A small-molecule ligand and the protein it binds are described below.
Small molecule (SMILES): CC(=O)N[C@@H]1[C@@H](O)[C@H](O)[C@@H](CO)O[C@H]1O

Sequence of chain 1.K:
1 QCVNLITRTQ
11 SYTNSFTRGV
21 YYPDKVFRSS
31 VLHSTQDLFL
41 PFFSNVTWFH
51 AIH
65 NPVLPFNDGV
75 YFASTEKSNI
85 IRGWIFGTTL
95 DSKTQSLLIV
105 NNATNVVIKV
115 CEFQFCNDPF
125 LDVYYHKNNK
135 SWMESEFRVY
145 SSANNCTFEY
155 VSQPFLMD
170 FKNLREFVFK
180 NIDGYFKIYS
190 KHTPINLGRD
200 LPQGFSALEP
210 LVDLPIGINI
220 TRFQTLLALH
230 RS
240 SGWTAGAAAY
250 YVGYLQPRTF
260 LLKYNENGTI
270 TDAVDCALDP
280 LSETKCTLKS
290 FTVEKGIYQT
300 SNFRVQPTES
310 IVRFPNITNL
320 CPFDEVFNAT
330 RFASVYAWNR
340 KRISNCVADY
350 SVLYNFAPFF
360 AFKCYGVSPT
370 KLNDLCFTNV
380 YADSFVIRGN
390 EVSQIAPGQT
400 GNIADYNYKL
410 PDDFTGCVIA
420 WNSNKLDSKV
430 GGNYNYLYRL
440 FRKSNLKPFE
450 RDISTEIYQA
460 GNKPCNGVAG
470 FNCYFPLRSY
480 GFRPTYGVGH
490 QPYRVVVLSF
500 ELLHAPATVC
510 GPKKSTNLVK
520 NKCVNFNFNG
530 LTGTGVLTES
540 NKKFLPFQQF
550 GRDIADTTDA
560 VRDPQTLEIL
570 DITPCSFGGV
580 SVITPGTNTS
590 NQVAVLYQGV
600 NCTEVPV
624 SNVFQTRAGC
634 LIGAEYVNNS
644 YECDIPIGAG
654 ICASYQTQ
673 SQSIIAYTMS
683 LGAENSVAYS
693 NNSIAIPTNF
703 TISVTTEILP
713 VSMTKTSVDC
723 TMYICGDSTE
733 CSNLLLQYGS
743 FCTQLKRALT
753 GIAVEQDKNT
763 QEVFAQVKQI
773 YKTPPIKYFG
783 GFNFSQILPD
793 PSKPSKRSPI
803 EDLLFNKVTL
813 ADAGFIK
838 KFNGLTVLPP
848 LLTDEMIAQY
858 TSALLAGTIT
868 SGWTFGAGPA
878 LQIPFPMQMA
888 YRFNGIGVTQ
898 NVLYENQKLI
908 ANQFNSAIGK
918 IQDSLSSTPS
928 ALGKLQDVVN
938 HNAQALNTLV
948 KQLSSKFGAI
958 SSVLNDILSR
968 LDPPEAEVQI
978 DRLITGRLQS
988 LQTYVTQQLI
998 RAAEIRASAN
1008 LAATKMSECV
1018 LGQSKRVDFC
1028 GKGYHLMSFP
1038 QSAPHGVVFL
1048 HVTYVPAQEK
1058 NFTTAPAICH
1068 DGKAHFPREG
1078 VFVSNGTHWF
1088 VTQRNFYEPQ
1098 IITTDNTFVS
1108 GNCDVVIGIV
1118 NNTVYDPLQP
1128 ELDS

Binding-site contacts:
Ligand atom C5 contacts residue PHE1087 of chain 1.K at 4.2 Å (hydrophobic).
Ligand atom C5 contacts residue ASN1082 of chain 1.K at 3.6 Å.
Ligand atom O7 contacts residue ASN1082 of chain 1.K at 3.5 Å (h-bond).
Ligand atom C8 contacts residue THR1084 of chain 1.K at 3.9 Å.
Ligand atom C6 contacts residue PHE1087 of chain 1.K at 3.8 Å (hydrophobic).
Ligand atom O6 contacts residue PHE1087 of chain 1.K at 3.7 Å.
Ligand atom O5 contacts residue PHE1087 of chain 1.K at 3.9 Å.
Ligand atom C2 contacts residue ASN1082 of chain 1.K at 2.5 Å.
Ligand atom C7 contacts residue THR1084 of chain 1.K at 4.4 Å.
Ligand atom C1 contacts residue ASN1082 of chain 1.K at 1.4 Å.
Ligand atom C1 contacts residue HIS1085 of chain 1.K at 4.2 Å.
Ligand atom O6 contacts residue HIS1085 of chain 1.K at 4.2 Å.
Ligand atom C4 contacts residue ASN1082 of chain 1.K at 4.2 Å.
Ligand atom C2 contacts residue THR1084 of chain 1.K at 3.9 Å.
Ligand atom C1 contacts residue THR1084 of chain 1.K at 3.9 Å.
Ligand atom C3 contacts residue ASN1082 of chain 1.K at 3.8 Å.
Ligand atom C5 contacts residue HIS1085 of chain 1.K at 4.0 Å.
Ligand atom C7 contacts residue ASN1082 of chain 1.K at 3.4 Å.
Ligand atom O5 contacts residue ASN1082 of chain 1.K at 2.3 Å (h-bond).
Ligand atom C3 contacts residue THR1084 of chain 1.K at 4.0 Å.
Ligand atom C8 contacts residue ASN1082 of chain 1.K at 3.6 Å.
Ligand atom N2 contacts residue ASN1082 of chain 1.K at 2.9 Å (h-bond).
Ligand atom C3 contacts residue HIS1085 of chain 1.K at 4.3 Å.
Ligand atom N2 contacts residue THR1084 of chain 1.K at 3.4 Å (h-bond).